Binding-site contacts:
Ligand atom OXT contacts residue A3 of chain 1.FC at 4.5 Å.
Ligand atom N contacts residue A4 of chain 1.FC at 3.0 Å (h-bond).
Ligand atom C7 contacts residue A4 of chain 1.FC at 4.4 Å.
Ligand atom CA contacts residue A4 of chain 1.FC at 3.6 Å.
Ligand atom C6 contacts residue A3 of chain 1.FC at 4.5 Å.
Ligand atom C7 contacts residue A3 of chain 1.FC at 3.5 Å.
Ligand atom C1 contacts residue A4 of chain 1.FC at 3.7 Å.

This protein binds this small molecule.
Small molecule (SMILES): C[C@@H](O)[C@H](NC(=O)O)C(=O)O